Sequence of chain 6.NA:
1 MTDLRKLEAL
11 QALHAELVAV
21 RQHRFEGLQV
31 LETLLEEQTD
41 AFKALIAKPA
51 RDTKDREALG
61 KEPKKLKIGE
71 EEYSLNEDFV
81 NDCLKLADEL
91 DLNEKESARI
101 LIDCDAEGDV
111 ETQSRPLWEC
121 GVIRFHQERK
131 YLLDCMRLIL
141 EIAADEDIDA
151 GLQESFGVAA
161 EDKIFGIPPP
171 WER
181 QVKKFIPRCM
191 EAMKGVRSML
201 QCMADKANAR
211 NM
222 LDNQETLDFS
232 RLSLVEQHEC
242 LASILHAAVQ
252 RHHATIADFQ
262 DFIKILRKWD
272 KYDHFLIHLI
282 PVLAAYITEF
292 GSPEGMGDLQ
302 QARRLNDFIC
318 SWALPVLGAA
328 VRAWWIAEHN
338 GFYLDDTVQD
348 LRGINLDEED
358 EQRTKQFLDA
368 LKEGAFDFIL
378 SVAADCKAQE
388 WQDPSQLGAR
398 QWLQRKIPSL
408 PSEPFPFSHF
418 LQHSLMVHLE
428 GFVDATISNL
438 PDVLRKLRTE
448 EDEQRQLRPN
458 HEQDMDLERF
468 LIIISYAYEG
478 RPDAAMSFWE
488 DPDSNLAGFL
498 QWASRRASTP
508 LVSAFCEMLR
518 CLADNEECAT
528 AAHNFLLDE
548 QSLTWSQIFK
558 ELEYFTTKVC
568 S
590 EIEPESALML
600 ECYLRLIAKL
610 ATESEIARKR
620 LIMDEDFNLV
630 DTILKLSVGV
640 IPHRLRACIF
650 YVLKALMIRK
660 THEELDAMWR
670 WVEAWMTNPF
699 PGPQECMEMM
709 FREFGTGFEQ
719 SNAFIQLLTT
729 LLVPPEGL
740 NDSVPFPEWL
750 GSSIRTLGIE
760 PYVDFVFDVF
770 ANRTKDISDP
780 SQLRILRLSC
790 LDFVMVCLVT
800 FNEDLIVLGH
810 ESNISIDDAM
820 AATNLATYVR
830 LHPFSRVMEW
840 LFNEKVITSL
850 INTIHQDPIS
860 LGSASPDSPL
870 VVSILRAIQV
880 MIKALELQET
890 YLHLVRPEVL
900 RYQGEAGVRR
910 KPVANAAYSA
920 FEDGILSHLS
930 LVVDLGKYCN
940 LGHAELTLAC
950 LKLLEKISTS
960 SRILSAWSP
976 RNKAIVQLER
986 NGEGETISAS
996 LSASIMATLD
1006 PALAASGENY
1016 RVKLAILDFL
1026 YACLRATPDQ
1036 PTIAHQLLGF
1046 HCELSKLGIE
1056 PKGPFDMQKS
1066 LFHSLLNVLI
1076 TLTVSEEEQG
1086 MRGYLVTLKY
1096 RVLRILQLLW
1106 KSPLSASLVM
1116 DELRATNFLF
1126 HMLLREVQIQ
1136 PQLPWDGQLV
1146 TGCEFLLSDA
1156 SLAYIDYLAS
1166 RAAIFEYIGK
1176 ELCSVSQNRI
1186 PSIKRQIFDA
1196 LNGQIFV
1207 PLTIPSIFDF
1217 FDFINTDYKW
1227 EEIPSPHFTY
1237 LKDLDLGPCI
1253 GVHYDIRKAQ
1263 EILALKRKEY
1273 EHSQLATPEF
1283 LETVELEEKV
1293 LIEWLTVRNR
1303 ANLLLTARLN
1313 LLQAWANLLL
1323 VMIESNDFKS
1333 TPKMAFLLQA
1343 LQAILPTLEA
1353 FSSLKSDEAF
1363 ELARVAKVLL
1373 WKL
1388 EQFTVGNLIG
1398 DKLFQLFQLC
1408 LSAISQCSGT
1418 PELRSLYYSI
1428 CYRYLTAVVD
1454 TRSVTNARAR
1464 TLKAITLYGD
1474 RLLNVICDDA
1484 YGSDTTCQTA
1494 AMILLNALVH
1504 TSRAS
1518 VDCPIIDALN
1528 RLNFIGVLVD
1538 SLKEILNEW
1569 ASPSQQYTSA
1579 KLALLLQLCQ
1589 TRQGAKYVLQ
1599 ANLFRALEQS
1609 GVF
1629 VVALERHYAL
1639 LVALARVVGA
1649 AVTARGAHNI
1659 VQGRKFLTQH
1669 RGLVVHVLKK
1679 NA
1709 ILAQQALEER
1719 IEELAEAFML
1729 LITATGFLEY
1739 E

Sequence of chain 6.C:
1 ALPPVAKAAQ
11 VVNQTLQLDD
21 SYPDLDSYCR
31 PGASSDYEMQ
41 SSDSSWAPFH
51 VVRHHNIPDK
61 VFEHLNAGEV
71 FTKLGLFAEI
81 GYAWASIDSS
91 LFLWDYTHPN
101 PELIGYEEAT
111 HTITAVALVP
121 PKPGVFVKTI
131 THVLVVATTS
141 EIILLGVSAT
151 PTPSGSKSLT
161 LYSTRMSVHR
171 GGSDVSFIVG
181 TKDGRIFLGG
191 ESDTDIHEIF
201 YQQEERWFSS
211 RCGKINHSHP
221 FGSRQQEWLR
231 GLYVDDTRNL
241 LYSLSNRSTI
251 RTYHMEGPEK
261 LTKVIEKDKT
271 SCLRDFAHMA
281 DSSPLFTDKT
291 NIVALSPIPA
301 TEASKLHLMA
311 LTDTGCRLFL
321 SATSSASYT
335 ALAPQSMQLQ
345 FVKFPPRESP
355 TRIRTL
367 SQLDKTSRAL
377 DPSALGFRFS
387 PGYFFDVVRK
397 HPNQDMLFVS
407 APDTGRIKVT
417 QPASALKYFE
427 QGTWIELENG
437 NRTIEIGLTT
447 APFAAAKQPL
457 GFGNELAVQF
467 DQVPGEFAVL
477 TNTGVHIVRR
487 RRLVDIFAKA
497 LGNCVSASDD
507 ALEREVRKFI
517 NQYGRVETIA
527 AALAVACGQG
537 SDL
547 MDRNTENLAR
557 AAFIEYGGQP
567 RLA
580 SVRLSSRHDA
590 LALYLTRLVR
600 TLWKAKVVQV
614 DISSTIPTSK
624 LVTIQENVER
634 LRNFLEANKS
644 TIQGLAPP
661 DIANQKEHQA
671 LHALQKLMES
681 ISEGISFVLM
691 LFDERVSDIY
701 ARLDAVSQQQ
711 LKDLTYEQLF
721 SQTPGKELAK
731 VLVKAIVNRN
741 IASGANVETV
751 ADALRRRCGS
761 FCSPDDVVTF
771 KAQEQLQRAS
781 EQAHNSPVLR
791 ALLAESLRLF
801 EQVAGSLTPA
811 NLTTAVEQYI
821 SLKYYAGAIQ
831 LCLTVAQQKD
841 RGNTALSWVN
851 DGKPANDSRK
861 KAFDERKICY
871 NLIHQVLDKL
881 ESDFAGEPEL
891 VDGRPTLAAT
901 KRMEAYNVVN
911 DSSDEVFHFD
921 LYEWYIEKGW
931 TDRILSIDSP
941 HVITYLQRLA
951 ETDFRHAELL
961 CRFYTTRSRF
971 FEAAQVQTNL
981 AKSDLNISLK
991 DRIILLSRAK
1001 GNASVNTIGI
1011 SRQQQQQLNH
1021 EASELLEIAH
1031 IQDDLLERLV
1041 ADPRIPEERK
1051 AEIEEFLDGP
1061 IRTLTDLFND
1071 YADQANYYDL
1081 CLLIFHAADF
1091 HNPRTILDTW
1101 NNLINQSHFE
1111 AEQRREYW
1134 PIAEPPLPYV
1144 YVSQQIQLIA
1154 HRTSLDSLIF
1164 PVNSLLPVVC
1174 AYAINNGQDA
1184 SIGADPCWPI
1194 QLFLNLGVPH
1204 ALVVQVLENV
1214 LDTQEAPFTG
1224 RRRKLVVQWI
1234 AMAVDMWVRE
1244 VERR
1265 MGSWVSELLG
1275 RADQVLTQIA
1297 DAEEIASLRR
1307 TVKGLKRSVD

Binding-site contacts:
Ligand atom CB contacts residue GLU1052 of chain 6.C at 3.1 Å.
Ligand atom CA contacts residue ASN1069 of chain 6.C at 3.5 Å.
Ligand atom CE contacts residue LYS1225 of chain 6.NA at 3.3 Å.
Ligand atom O contacts residue ASN1069 of chain 6.C at 3.3 Å (h-bond).
Ligand atom NH2 contacts residue ASP1073 of chain 6.C at 3.1 Å (salt-bridge).
Ligand atom O contacts residue ARG1049 of chain 6.C at 3.7 Å.
Ligand atom CE1 contacts residue ARG1044 of chain 6.C at 3.5 Å.
Ligand atom CG contacts residue ILE1045 of chain 6.C at 3.5 Å (hydrophobic).
Ligand atom O contacts residue ASN1069 of chain 6.C at 3.0 Å (h-bond).
Ligand atom NZ contacts residue LYS1225 of chain 6.NA at 2.1 Å.
Ligand atom O contacts residue ARG1049 of chain 6.C at 3.7 Å.
Ligand atom CG1 contacts residue PHE1068 of chain 6.C at 3.4 Å (hydrophobic).
Ligand atom N contacts residue THR1065 of chain 6.C at 3.2 Å (h-bond).
Ligand atom O contacts residue THR1065 of chain 6.C at 3.2 Å.
Ligand atom O contacts residue THR1065 of chain 6.C at 3.6 Å.
Ligand atom O contacts residue ARG1049 of chain 6.C at 3.7 Å.
Ligand atom CB contacts residue ASP1070 of chain 6.C at 3.8 Å.
Ligand atom O contacts residue ILE1045 of chain 6.C at 3.6 Å.
Ligand atom CD2 contacts residue ILE1045 of chain 6.C at 3.8 Å (hydrophobic).
Ligand atom CD1 contacts residue PHE1068 of chain 6.C at 3.4 Å (hydrophobic).
Ligand atom CE contacts residue GLU1228 of chain 6.NA at 3.2 Å.
Ligand atom NZ contacts residue GLU1228 of chain 6.NA at 3.6 Å.
Ligand atom NH1 contacts residue ASN1069 of chain 6.C at 2.8 Å (h-bond).
Ligand atom N contacts residue ASN1069 of chain 6.C at 2.9 Å (h-bond).
Ligand atom CA contacts residue THR1065 of chain 6.C at 3.6 Å.
Ligand atom CG2 contacts residue PHE1068 of chain 6.C at 3.6 Å (hydrophobic).
Ligand atom CD1 contacts residue ILE1053 of chain 6.C at 3.4 Å (hydrophobic).
Ligand atom CG contacts residue GLU1052 of chain 6.C at 3.2 Å.
Ligand atom OG1 contacts residue ARG1049 of chain 6.C at 2.9 Å (salt-bridge).
Ligand atom CB contacts residue GLN1074 of chain 6.C at 3.5 Å.
Ligand atom N contacts residue GLN1074 of chain 6.C at 3.2 Å (h-bond).
Ligand atom CZ contacts residue ARG1044 of chain 6.C at 3.3 Å.
Ligand atom CD contacts residue GLN1074 of chain 6.C at 3.5 Å.
Ligand atom C contacts residue ASN1069 of chain 6.C at 3.2 Å.
Ligand atom NZ contacts residue ASP1073 of chain 6.C at 3.0 Å (salt-bridge).
Ligand atom CD1 contacts residue ARG1044 of chain 6.C at 3.1 Å.
Ligand atom CD contacts residue ASN1069 of chain 6.C at 3.8 Å.
Ligand atom NH1 contacts residue ASP1073 of chain 6.C at 3.6 Å.
Ligand atom CD1 contacts residue THR1065 of chain 6.C at 3.5 Å.
Ligand atom O contacts residue GLN1074 of chain 6.C at 3.0 Å (h-bond).

A small-molecule ligand and the protein it binds are described below.
Small molecule (SMILES): CC[C@H](C)[C@H](NC(=O)[C@@H](NC(=O)[C@H](CC(C)C)NC(=O)[C@@H](N)CCCCN)C(C)C)C(=O)N[C@@H](CC(N)=O)C(=O)N[C@@H](CCCCN)C(=O)N[C@@H](CC(=O)O)C(=O)N[C@@H](CCSC)C(=O)N[C@@H](CCCN=C(N)N)C(=O)N[C@H](C(=O)N[C@@H](CC(=O)O)C(=O)N[C@@H](CC(C)C)C(=O)N[C@@H](Cc1ccccc1)C(=O)N[C@@H](CO)C(=O)N1CCC[C@H]1C(=O)N1CCC[C@H]1C(=O)N[C@H](C=O)CC(N)=O)[C@@H](C)O